Sequence of chain 1.A:
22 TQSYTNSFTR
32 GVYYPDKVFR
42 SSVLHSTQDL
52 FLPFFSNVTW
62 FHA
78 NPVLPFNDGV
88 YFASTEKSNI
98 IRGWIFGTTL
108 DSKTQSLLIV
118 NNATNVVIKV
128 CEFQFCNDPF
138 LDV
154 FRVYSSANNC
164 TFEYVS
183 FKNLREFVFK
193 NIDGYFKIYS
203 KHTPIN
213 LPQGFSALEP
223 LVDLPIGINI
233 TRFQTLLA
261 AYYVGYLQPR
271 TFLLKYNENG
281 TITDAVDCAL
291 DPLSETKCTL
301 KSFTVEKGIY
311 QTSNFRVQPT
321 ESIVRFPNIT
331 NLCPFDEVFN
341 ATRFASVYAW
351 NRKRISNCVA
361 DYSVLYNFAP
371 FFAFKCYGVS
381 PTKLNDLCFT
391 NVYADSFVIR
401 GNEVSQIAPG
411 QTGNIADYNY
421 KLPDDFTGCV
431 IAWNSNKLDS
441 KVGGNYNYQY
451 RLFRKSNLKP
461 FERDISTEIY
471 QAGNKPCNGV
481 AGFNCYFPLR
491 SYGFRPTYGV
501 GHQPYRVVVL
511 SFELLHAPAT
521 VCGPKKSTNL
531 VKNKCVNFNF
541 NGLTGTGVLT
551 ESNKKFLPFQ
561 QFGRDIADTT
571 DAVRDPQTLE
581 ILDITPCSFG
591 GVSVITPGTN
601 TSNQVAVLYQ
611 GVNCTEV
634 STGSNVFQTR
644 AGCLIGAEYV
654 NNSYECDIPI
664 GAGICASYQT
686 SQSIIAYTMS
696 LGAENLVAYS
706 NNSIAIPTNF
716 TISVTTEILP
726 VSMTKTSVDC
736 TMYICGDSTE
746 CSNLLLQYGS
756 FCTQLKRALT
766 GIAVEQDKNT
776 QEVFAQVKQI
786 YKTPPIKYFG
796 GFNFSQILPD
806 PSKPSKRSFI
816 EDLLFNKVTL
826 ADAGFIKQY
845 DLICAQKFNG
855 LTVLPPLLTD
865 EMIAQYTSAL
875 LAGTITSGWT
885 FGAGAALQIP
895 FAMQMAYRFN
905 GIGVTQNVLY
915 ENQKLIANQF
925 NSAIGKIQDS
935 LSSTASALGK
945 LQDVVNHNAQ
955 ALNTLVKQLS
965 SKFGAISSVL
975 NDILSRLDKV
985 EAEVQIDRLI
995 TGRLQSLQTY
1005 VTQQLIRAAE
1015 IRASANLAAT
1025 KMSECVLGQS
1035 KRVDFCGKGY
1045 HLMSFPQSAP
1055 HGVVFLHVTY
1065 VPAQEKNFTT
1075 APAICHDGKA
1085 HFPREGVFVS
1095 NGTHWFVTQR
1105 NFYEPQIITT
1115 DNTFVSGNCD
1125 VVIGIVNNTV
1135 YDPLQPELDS

Binding-site contacts:
Ligand atom C7 contacts residue ASN706 of chain 1.A at 3.6 Å.
Ligand atom C8 contacts residue ASN707 of chain 1.A at 4.4 Å.
Ligand atom C6 contacts residue TYR793 of chain 1.C at 4.2 Å (hydrophobic).
Ligand atom C4 contacts residue ASN706 of chain 1.A at 4.2 Å.
Ligand atom O5 contacts residue ASN706 of chain 1.A at 2.4 Å (h-bond).
Ligand atom C1 contacts residue TYR793 of chain 1.C at 4.3 Å (hydrophobic).
Ligand atom C2 contacts residue ASN706 of chain 1.A at 2.5 Å.
Ligand atom N2 contacts residue ASN706 of chain 1.A at 2.9 Å (h-bond).
Ligand atom C3 contacts residue ASN706 of chain 1.A at 3.8 Å.
Ligand atom O6 contacts residue TYR793 of chain 1.C at 3.8 Å.
Ligand atom O7 contacts residue ASN706 of chain 1.A at 3.9 Å.
Ligand atom C5 contacts residue ASN706 of chain 1.A at 3.6 Å.
Ligand atom O5 contacts residue TYR793 of chain 1.C at 3.6 Å.
Ligand atom C1 contacts residue ASN706 of chain 1.A at 1.4 Å.

Sequence of chain 1.C:
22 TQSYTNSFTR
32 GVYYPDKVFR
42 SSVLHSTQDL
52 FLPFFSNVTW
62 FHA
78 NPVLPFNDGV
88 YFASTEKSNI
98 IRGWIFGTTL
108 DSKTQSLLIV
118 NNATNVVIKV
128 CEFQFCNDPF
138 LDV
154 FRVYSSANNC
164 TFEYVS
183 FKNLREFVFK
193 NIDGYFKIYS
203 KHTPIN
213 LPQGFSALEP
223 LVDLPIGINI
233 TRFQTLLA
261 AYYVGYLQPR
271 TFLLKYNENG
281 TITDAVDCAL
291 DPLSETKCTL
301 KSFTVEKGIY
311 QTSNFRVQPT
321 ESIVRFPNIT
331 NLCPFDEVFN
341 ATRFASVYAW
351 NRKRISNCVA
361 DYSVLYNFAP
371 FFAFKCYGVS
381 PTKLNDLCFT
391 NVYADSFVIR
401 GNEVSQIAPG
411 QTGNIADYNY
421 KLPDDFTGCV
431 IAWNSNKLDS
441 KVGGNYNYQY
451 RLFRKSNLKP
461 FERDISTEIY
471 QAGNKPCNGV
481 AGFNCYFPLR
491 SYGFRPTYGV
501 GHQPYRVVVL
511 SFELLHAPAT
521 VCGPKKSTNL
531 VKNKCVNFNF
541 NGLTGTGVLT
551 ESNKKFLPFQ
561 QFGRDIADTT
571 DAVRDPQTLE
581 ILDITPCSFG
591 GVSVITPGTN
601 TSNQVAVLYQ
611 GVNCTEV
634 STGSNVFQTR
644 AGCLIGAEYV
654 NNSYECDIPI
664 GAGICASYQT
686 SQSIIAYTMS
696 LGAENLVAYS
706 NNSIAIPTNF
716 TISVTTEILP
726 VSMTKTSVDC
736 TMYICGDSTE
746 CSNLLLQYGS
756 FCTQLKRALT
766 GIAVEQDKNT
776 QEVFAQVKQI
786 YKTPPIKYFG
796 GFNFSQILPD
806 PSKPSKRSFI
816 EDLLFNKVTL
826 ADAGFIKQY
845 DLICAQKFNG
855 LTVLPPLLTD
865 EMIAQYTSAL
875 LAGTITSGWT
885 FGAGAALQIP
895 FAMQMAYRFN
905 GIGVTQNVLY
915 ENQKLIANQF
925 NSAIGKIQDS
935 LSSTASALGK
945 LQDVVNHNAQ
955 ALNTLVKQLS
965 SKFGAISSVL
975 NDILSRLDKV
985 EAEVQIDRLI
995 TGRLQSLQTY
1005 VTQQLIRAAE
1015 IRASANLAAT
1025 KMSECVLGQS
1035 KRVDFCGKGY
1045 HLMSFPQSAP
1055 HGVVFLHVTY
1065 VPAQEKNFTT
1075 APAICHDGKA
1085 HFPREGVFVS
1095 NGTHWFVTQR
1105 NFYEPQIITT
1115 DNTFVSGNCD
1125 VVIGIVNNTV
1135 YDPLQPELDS

The protein below binds the small molecule below.
Small molecule (SMILES): CC(=O)N[C@@H]1[C@@H](O)[C@H](O)[C@@H](CO)O[C@H]1O